Sequence of chain 5.F:
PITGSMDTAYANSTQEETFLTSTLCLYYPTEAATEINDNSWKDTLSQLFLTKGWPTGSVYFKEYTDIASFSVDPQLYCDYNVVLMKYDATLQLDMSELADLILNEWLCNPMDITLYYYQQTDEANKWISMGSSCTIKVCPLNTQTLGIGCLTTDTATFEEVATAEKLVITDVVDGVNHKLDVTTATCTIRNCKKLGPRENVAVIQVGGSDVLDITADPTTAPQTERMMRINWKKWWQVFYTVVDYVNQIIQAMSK

The protein below binds the small molecule below.
Small molecule (SMILES): CC(=O)N[C@H]1[C@H](O[C@H]2[C@H](O)[C@@H](NC(C)=O)CO[C@@H]2CO)O[C@H](CO)[C@@H](O)[C@@H]1O

Binding-site contacts:
Ligand atom C5 contacts residue ASN12 of chain 5.F at 4.1 Å.
Ligand atom O5 contacts residue ASN12 of chain 5.F at 2.7 Å (h-bond).
Ligand atom O7 contacts residue ASN12 of chain 5.F at 3.7 Å.
Ligand atom C1 contacts residue ASN12 of chain 5.F at 2.1 Å.
Ligand atom C7 contacts residue ASN12 of chain 5.F at 3.9 Å.
Ligand atom C2 contacts residue ASN12 of chain 5.F at 3.2 Å.
Ligand atom N2 contacts residue ASN12 of chain 5.F at 3.8 Å.